Sequence of chain 1.I:
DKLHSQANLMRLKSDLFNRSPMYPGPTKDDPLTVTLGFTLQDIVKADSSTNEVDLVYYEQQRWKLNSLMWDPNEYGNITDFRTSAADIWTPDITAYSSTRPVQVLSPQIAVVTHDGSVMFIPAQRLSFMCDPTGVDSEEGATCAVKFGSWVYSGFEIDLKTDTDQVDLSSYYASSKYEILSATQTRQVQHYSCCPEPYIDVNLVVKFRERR

Binding-site contacts:
Ligand atom C49 contacts residue VAL157 of chain 1.J at 3.8 Å (hydrophobic).
Ligand atom C33 contacts residue TRP156 of chain 1.J at 3.6 Å (hydrophobic).
Ligand atom C9 contacts residue TYR102 of chain 1.J at 3.5 Å (hydrophobic).
Ligand atom C28 contacts residue TYR197 of chain 1.J at 3.9 Å (hydrophobic).
Ligand atom C38 contacts residue TRP156 of chain 1.J at 3.8 Å (hydrophobic).
Ligand atom C13 contacts residue TYR64 of chain 1.I at 3.7 Å (hydrophobic).
Ligand atom C6 contacts residue TYR204 of chain 1.J at 3.7 Å (hydrophobic).
Ligand atom N31 contacts residue TRP156 of chain 1.J at 3.0 Å (h-bond).
Ligand atom C80 contacts residue TYR204 of chain 1.J at 3.5 Å (hydrophobic).
Ligand atom C30 contacts residue TYR102 of chain 1.J at 3.5 Å (hydrophobic).
Ligand atom C8 contacts residue TYR64 of chain 1.I at 3.7 Å (hydrophobic).
Ligand atom C22 contacts residue TYR204 of chain 1.J at 3.9 Å (hydrophobic).
Ligand atom C64 contacts residue ILE127 of chain 1.I at 3.9 Å (hydrophobic).
Ligand atom C36 contacts residue ILE127 of chain 1.I at 3.6 Å (hydrophobic).
Ligand atom C35 contacts residue TRP156 of chain 1.J at 3.7 Å (hydrophobic).
Ligand atom C9 contacts residue TYR64 of chain 1.I at 3.6 Å (hydrophobic).
Ligand atom C2 contacts residue SER176 of chain 1.I at 3.9 Å.
Ligand atom C22 contacts residue TYR197 of chain 1.J at 3.5 Å (hydrophobic).
Ligand atom C36 contacts residue TRP156 of chain 1.J at 3.9 Å (hydrophobic).
Ligand atom C81 contacts residue TYR197 of chain 1.J at 3.8 Å (hydrophobic).
Ligand atom C6 contacts residue TRP156 of chain 1.J at 3.7 Å (hydrophobic).
Ligand atom O44 contacts residue TYR204 of chain 1.J at 3.3 Å (h-bond).
Ligand atom C13 contacts residue TYR197 of chain 1.J at 3.9 Å (hydrophobic).
Ligand atom C10 contacts residue TRP156 of chain 1.J at 3.6 Å (hydrophobic).
Ligand atom C53 contacts residue ARG88 of chain 1.I at 3.8 Å.
Ligand atom O66 contacts residue THR45 of chain 1.I at 3.8 Å.
Ligand atom C80 contacts residue CYS200 of chain 1.J at 3.8 Å (hydrophobic).
Ligand atom C51 contacts residue TYR204 of chain 1.J at 3.7 Å (hydrophobic).
Ligand atom C50 contacts residue VAL157 of chain 1.J at 3.5 Å (hydrophobic).
Ligand atom C67 contacts residue THR45 of chain 1.I at 3.2 Å.
Ligand atom C80 contacts residue CYS199 of chain 1.J at 3.8 Å (hydrophobic).
Ligand atom C30 contacts residue TRP156 of chain 1.J at 3.2 Å (hydrophobic).
Ligand atom C30 contacts residue SER155 of chain 1.J at 3.2 Å.
Ligand atom O66 contacts residue ASP173 of chain 1.I at 3.8 Å.
Ligand atom C60 contacts residue TYR204 of chain 1.J at 3.9 Å (hydrophobic).
Ligand atom C23 contacts residue TYR204 of chain 1.J at 3.8 Å (hydrophobic).
Ligand atom C67 contacts residue TYR64 of chain 1.I at 3.8 Å (hydrophobic).
Ligand atom C37 contacts residue ILE127 of chain 1.I at 3.8 Å (hydrophobic).
Ligand atom O52 contacts residue TYR204 of chain 1.J at 2.5 Å (h-bond).
Ligand atom C34 contacts residue TRP156 of chain 1.J at 3.5 Å (hydrophobic).

Sequence of chain 1.J:
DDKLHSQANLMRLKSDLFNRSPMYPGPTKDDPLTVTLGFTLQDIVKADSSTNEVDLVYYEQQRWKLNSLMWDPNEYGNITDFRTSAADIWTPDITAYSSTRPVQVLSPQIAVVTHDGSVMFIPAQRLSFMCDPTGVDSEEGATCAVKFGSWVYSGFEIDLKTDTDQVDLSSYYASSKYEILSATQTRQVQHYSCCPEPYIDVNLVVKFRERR

The small molecule below binds the protein below.
Small molecule (SMILES): C=CC1=C[C@@H]2[C@@H]3O[C@]4(C[C@H]5CCC[C@@]6(CC[C@@]7(O[C@@H](CC[C@@]7(C)O)C/C(C)=C/CCC7=NC[C@H](C)[C@@H](C)C[C@@]72CC1)O6)O5)C[C@@H](C)[C@@H](O)[C@H]3O4